The small molecule below binds the protein below.
Small molecule (SMILES): C[C@H](O)CO[C@H](C)CO[C@H](C)CO[C@@H](C)CO[C@@H](C)CO[C@@H](C)COC[C@@H](C)O

Binding-site contacts:
Ligand atom C27 contacts residue GLU346 of chain 2.A at 4.3 Å.
Ligand atom C26 contacts residue ALA388 of chain 2.A at 3.4 Å (hydrophobic).
Ligand atom C28 contacts residue GLU346 of chain 2.A at 3.6 Å.
Ligand atom O29 contacts residue LYS389 of chain 2.A at 4.1 Å.
Ligand atom C25 contacts residue ASP207 of chain 2.A at 3.9 Å.
Ligand atom C27 contacts residue ALA388 of chain 2.A at 4.2 Å (hydrophobic).
Ligand atom C26 contacts residue ALA387 of chain 2.A at 3.6 Å (hydrophobic).
Ligand atom O29 contacts residue GLY390 of chain 2.A at 4.2 Å.
Ligand atom C24 contacts residue GLU346 of chain 2.A at 4.3 Å.
Ligand atom O29 contacts residue GLU346 of chain 2.A at 4.4 Å.
Ligand atom C21 contacts residue ALA387 of chain 2.A at 4.2 Å (hydrophobic).
Ligand atom C22 contacts residue ALA387 of chain 2.A at 4.4 Å (hydrophobic).
Ligand atom O23 contacts residue ALA388 of chain 2.A at 4.0 Å.
Ligand atom O29 contacts residue ALA388 of chain 2.A at 3.2 Å (h-bond).
Ligand atom C22 contacts residue ALA388 of chain 2.A at 4.3 Å (hydrophobic).
Ligand atom O23 contacts residue GLY390 of chain 2.A at 4.4 Å.

Sequence of chain 2.A:
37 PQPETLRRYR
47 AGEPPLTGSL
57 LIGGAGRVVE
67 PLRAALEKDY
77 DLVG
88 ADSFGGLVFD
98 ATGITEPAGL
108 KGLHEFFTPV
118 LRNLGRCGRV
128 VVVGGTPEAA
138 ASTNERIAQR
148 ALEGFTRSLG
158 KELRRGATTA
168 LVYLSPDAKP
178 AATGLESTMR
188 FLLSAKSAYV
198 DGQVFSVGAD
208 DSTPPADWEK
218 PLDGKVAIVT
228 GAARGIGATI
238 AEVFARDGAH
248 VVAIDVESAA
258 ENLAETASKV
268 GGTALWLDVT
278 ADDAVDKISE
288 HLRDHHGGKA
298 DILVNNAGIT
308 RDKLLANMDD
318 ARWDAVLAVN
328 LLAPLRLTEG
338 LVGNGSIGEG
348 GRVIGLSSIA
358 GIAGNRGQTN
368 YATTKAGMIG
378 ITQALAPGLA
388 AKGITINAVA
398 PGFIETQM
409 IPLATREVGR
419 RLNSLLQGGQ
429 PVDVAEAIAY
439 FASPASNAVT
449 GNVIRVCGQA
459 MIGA